Sequence of chain 1.A:
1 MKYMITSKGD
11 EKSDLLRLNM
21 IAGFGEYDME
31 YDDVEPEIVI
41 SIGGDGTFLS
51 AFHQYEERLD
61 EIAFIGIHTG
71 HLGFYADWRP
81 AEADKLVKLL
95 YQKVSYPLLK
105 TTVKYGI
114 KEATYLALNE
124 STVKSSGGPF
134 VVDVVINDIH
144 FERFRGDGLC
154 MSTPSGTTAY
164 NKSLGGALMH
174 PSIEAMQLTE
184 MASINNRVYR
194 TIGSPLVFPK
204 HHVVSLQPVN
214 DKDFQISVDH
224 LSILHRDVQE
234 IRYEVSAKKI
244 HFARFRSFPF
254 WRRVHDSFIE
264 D

Sequence of chain 4.A:
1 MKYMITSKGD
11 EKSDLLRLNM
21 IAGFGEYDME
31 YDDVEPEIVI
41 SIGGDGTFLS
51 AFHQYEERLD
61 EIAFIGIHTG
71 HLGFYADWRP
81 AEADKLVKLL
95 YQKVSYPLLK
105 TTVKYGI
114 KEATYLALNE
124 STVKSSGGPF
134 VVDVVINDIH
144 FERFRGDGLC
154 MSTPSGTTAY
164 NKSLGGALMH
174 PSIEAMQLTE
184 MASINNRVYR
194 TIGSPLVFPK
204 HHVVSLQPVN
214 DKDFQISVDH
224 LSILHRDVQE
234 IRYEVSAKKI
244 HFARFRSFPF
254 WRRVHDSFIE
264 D

Binding-site contacts:
Ligand atom C83 contacts residue GLY46 of chain 1.A at 3.7 Å.
Ligand atom C8 contacts residue ASN122 of chain 1.A at 3.7 Å.
Ligand atom C2P contacts residue GLU123 of chain 1.A at 3.3 Å.
Ligand atom N1B contacts residue TYR163 of chain 1.A at 3.6 Å.
Ligand atom C5' contacts residue ILE187 of chain 4.A at 3.7 Å (hydrophobic).
Ligand atom C6 contacts residue THR161 of chain 1.A at 3.7 Å.
Ligand atom N2B contacts residue ALA185 of chain 4.A at 3.7 Å.
Ligand atom N6 contacts residue ASN122 of chain 1.A at 3.2 Å (h-bond).
Ligand atom O2' contacts residue ASP45 of chain 1.A at 3.3 Å (salt-bridge).
Ligand atom C82 contacts residue LEU49 of chain 1.A at 3.7 Å (hydrophobic).
Ligand atom N2B contacts residue SER166 of chain 1.A at 3.3 Å (h-bond).
Ligand atom N4B contacts residue TYR163 of chain 1.A at 3.6 Å.
Ligand atom O2' contacts residue HIS71 of chain 1.A at 3.7 Å.
Ligand atom O3' contacts residue ASN189 of chain 4.A at 3.6 Å.
Ligand atom O2P contacts residue TYR163 of chain 1.A at 3.3 Å (h-bond).
Ligand atom C6 contacts residue ALA162 of chain 1.A at 3.5 Å (hydrophobic).
Ligand atom C3P contacts residue GLU123 of chain 1.A at 3.2 Å.
Ligand atom C5 contacts residue ALA162 of chain 1.A at 3.5 Å (hydrophobic).
Ligand atom N1 contacts residue THR161 of chain 1.A at 2.7 Å (h-bond).
Ligand atom C5 contacts residue ASN122 of chain 1.A at 3.7 Å.
Ligand atom C1B contacts residue TYR163 of chain 1.A at 3.7 Å (hydrophobic).
Ligand atom N6 contacts residue TYR75 of chain 1.A at 3.4 Å.
Ligand atom C3B contacts residue ILE187 of chain 4.A at 3.5 Å (hydrophobic).
Ligand atom N7 contacts residue ASN122 of chain 1.A at 2.9 Å (h-bond).
Ligand atom O3P contacts residue ASN122 of chain 1.A at 3.4 Å (h-bond).
Ligand atom O2P contacts residue ASN122 of chain 1.A at 3.4 Å (h-bond).
Ligand atom O2P contacts residue ALA162 of chain 1.A at 3.2 Å.
Ligand atom C3B contacts residue SER166 of chain 1.A at 3.2 Å.
Ligand atom N6 contacts residue SER158 of chain 1.A at 3.2 Å (h-bond).
Ligand atom C2 contacts residue THR161 of chain 1.A at 3.4 Å.
Ligand atom C2 contacts residue PHE74 of chain 1.A at 3.3 Å (hydrophobic).
Ligand atom C4 contacts residue ASP45 of chain 1.A at 3.7 Å.
Ligand atom N6 contacts residue ALA162 of chain 1.A at 3.8 Å.
Ligand atom O3P contacts residue ASP222 of chain 1.A at 3.6 Å.
Ligand atom N1B contacts residue ALA185 of chain 4.A at 3.2 Å (h-bond).
Ligand atom N1B contacts residue ASP150 of chain 4.A at 3.0 Å (salt-bridge).
Ligand atom O2P contacts residue GLU123 of chain 1.A at 2.7 Å (salt-bridge).
Ligand atom N2B contacts residue ILE187 of chain 4.A at 3.4 Å.
Ligand atom N1 contacts residue PHE74 of chain 1.A at 3.6 Å.
Ligand atom O3P contacts residue GLU123 of chain 1.A at 2.5 Å (salt-bridge).

This small molecule binds to this protein.
Small molecule (SMILES): Nc1ncnc2c1ncn2[C@@H]1O[C@H](COCC#Cc2nc3c(N)ncnc3n2[C@@H]2O[C@H](CO)[C@@H](O)[C@H]2O)[C@@H](O)[C@H]1O